A small-molecule ligand and the protein it binds are described below.
Small molecule (SMILES): OC[C@H]1O[C@@H](O)[C@H](O)[C@@H](O)[C@H]1O

Sequence of chain 1.O:
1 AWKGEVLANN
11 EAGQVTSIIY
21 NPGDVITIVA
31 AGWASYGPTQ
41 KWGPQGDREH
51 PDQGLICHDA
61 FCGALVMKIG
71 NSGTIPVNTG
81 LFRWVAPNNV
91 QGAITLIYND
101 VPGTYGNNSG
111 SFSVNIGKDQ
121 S

Binding-site contacts:
Ligand atom C4 contacts residue CA1 of chain 1.RA at 3.2 Å.
Ligand atom C5 contacts residue ASP100 of chain 1.O at 4.0 Å.
Ligand atom C3 contacts residue THR104 of chain 1.O at 4.0 Å.
Ligand atom O3 contacts residue THR104 of chain 1.O at 3.3 Å (h-bond).
Ligand atom C4 contacts residue THR104 of chain 1.O at 3.4 Å.
Ligand atom O2 contacts residue ASN107 of chain 1.O at 3.2 Å (h-bond).
Ligand atom C6 contacts residue VAL101 of chain 1.O at 3.7 Å (hydrophobic).
Ligand atom O2 contacts residue GLY37 of chain 1.O at 4.4 Å.
Ligand atom C2 contacts residue CA1 of chain 1.RA at 4.0 Å.
Ligand atom O4 contacts residue CA1 of chain 1.RA at 2.4 Å.
Ligand atom O1 contacts residue TYR36 of chain 1.O at 3.8 Å.
Ligand atom C6 contacts residue GLN53 of chain 1.O at 4.2 Å.
Ligand atom O5 contacts residue TYR36 of chain 1.O at 3.6 Å.
Ligand atom C5 contacts residue GLN53 of chain 1.O at 4.3 Å.
Ligand atom O1 contacts residue HIS50 of chain 1.O at 4.1 Å.
Ligand atom O3 contacts residue CA1 of chain 1.RA at 2.5 Å.
Ligand atom C4 contacts residue ASP100 of chain 1.O at 3.5 Å.
Ligand atom C3 contacts residue TYR36 of chain 1.O at 3.8 Å (hydrophobic).
Ligand atom C3 contacts residue ASN107 of chain 1.O at 4.0 Å.
Ligand atom O2 contacts residue TYR36 of chain 1.O at 4.2 Å.
Ligand atom C6 contacts residue ASP100 of chain 1.O at 3.3 Å.
Ligand atom O6 contacts residue CYS62 of chain 1.O at 4.4 Å.
Ligand atom O5 contacts residue HIS50 of chain 1.O at 3.4 Å (h-bond).
Ligand atom C6 contacts residue CYS62 of chain 1.O at 4.0 Å (hydrophobic).
Ligand atom O3 contacts residue TYR36 of chain 1.O at 3.4 Å (h-bond).
Ligand atom C5 contacts residue TYR36 of chain 1.O at 4.4 Å (hydrophobic).
Ligand atom O4 contacts residue TYR36 of chain 1.O at 2.9 Å (h-bond).
Ligand atom C6 contacts residue HIS50 of chain 1.O at 3.5 Å.
Ligand atom O4 contacts residue ASP100 of chain 1.O at 2.6 Å (salt-bridge).
Ligand atom O6 contacts residue VAL101 of chain 1.O at 3.9 Å.
Ligand atom C2 contacts residue TYR36 of chain 1.O at 3.5 Å (hydrophobic).
Ligand atom C1 contacts residue TYR36 of chain 1.O at 4.2 Å (hydrophobic).
Ligand atom O6 contacts residue GLN53 of chain 1.O at 3.1 Å (h-bond).
Ligand atom C3 contacts residue CA1 of chain 1.RA at 3.3 Å.
Ligand atom O6 contacts residue HIS50 of chain 1.O at 2.7 Å (h-bond).
Ligand atom O4 contacts residue THR104 of chain 1.O at 3.4 Å (h-bond).
Ligand atom C4 contacts residue TYR36 of chain 1.O at 3.9 Å (hydrophobic).
Ligand atom O3 contacts residue ASN107 of chain 1.O at 2.8 Å (h-bond).
Ligand atom C5 contacts residue HIS50 of chain 1.O at 4.1 Å.
Ligand atom C2 contacts residue ASN107 of chain 1.O at 3.9 Å.